Binding-site contacts:
Ligand atom O5 contacts residue ASN291 of chain 3.A at 2.4 Å (h-bond).
Ligand atom O6 contacts residue LYS292 of chain 3.A at 4.0 Å.
Ligand atom N2 contacts residue ASN291 of chain 3.A at 2.9 Å (h-bond).
Ligand atom O7 contacts residue ASN291 of chain 3.A at 3.5 Å (h-bond).
Ligand atom C2 contacts residue ASN291 of chain 3.A at 2.5 Å.
Ligand atom C1 contacts residue ASN291 of chain 3.A at 1.5 Å.
Ligand atom C3 contacts residue ASN291 of chain 3.A at 3.8 Å.
Ligand atom C5 contacts residue ASN291 of chain 3.A at 3.7 Å.
Ligand atom C8 contacts residue ASN291 of chain 3.A at 4.5 Å.
Ligand atom C7 contacts residue ASN291 of chain 3.A at 3.4 Å.
Ligand atom C4 contacts residue ASN291 of chain 3.A at 4.3 Å.

The small molecule below binds the protein below.
Small molecule (SMILES): CC(=O)N[C@@H]1[C@@H](O)[C@H](O)[C@@H](CO)O[C@H]1O

Sequence of chain 3.A:
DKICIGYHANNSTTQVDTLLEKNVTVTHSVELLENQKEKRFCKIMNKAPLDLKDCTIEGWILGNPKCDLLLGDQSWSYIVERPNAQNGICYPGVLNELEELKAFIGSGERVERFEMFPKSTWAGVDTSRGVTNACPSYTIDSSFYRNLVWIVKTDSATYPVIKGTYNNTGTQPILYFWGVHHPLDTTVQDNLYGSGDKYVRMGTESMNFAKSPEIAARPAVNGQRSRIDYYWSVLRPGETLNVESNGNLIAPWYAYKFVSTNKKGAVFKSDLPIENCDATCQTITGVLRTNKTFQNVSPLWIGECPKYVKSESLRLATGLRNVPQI